This protein binds this small molecule.
Small molecule (SMILES): CC(=O)N[C@@H]1[C@@H](O)[C@H](O)[C@@H](CO)O[C@H]1O

Sequence of chain 1.A:
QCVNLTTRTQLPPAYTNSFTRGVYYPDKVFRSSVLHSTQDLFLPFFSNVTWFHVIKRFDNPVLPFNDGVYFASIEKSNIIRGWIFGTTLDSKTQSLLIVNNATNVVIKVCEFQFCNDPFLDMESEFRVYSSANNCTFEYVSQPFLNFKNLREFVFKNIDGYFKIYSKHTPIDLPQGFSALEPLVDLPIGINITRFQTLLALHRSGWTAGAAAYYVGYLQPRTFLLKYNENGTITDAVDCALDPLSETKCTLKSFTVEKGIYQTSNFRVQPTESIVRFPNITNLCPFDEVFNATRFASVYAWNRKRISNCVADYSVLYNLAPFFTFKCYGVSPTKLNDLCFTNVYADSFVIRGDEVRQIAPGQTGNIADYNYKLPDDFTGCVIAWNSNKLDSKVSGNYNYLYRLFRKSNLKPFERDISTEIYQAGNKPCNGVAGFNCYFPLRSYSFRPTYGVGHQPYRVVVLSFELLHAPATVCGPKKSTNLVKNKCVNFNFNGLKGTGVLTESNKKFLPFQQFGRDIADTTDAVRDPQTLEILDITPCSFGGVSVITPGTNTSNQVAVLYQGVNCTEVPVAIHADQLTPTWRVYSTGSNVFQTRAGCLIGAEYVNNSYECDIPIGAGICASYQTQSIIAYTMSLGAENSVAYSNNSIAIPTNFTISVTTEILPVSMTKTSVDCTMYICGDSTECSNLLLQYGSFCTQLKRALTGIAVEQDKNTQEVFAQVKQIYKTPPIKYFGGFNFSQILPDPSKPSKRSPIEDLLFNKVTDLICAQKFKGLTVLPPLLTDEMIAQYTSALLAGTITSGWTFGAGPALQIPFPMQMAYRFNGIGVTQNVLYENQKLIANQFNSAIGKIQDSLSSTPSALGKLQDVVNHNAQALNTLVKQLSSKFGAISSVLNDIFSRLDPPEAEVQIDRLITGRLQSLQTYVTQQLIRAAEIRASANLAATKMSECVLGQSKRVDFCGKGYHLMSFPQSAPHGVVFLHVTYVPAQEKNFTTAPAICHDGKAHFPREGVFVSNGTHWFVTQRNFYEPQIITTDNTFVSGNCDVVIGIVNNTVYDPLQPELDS

Binding-site contacts:
Ligand atom C3 contacts residue ASN613 of chain 1.A at 3.8 Å.
Ligand atom O5 contacts residue THR615 of chain 1.A at 3.8 Å.
Ligand atom C5 contacts residue THR615 of chain 1.A at 4.4 Å.
Ligand atom C2 contacts residue ASN613 of chain 1.A at 2.5 Å.
Ligand atom O5 contacts residue ASN613 of chain 1.A at 2.4 Å (h-bond).
Ligand atom C1 contacts residue THR615 of chain 1.A at 4.3 Å.
Ligand atom O7 contacts residue GLN641 of chain 1.A at 3.5 Å (h-bond).
Ligand atom C7 contacts residue ASN613 of chain 1.A at 3.5 Å.
Ligand atom O6 contacts residue THR615 of chain 1.A at 4.3 Å.
Ligand atom O7 contacts residue ASN613 of chain 1.A at 3.8 Å.
Ligand atom C8 contacts residue GLN641 of chain 1.A at 3.4 Å.
Ligand atom C4 contacts residue ASN613 of chain 1.A at 4.2 Å.
Ligand atom C6 contacts residue THR615 of chain 1.A at 4.4 Å.
Ligand atom N2 contacts residue ASN613 of chain 1.A at 2.9 Å (h-bond).
Ligand atom C5 contacts residue ASN613 of chain 1.A at 3.7 Å.
Ligand atom C1 contacts residue ASN613 of chain 1.A at 1.4 Å.
Ligand atom C7 contacts residue GLN641 of chain 1.A at 3.6 Å.